Binding-site contacts:
Ligand atom C7 contacts residue ASN380 of chain 1.D at 3.6 Å.
Ligand atom N2 contacts residue ASN380 of chain 1.D at 2.8 Å (h-bond).
Ligand atom O7 contacts residue ASN380 of chain 1.D at 3.0 Å (h-bond).
Ligand atom C3 contacts residue ASN380 of chain 1.D at 3.8 Å.
Ligand atom C5 contacts residue ASN380 of chain 1.D at 3.7 Å.
Ligand atom O5 contacts residue ASN380 of chain 1.D at 2.4 Å (h-bond).
Ligand atom C1 contacts residue ASN380 of chain 1.D at 1.4 Å.
Ligand atom C4 contacts residue ASN380 of chain 1.D at 4.3 Å.
Ligand atom C2 contacts residue ASN380 of chain 1.D at 2.4 Å.

Sequence of chain 1.D:
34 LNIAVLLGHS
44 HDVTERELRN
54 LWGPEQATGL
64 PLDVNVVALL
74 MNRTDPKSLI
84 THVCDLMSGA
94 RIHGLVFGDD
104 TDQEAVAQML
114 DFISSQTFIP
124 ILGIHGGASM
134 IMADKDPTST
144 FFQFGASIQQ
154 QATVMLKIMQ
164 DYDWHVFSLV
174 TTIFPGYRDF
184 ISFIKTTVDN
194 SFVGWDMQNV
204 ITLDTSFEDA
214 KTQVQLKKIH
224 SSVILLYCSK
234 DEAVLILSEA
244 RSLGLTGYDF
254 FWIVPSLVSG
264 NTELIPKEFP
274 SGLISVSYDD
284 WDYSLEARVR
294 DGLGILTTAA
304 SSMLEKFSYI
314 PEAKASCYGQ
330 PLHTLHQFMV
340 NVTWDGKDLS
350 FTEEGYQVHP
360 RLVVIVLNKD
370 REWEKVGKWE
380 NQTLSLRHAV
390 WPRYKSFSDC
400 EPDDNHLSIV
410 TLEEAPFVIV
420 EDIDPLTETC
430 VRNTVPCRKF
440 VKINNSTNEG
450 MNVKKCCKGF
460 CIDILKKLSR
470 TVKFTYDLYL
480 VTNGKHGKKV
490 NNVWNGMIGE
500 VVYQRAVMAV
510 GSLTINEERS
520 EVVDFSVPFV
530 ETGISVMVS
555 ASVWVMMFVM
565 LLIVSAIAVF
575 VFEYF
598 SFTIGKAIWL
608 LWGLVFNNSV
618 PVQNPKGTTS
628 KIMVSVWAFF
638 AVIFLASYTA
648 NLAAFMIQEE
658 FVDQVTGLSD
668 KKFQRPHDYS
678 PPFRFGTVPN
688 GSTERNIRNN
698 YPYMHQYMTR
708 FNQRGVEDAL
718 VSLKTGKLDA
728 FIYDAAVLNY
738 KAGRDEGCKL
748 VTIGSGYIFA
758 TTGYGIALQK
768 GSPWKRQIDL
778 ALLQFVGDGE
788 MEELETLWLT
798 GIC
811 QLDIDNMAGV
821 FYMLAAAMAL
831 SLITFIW

The small molecule below binds the protein below.
Small molecule (SMILES): CC(=O)N[C@@H]1[C@@H](O)[C@H](O)[C@@H](CO)O[C@H]1O